Sequence of chain 1.G:
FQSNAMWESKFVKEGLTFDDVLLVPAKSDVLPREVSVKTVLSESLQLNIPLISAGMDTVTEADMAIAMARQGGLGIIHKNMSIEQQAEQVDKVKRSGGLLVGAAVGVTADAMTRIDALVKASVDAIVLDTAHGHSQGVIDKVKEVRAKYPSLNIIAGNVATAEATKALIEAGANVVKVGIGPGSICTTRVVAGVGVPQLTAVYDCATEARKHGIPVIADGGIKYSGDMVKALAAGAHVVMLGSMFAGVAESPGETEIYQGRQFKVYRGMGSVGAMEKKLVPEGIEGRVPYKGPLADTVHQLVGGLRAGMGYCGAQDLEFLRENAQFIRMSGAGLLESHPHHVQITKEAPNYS

Sequence of chain 1.H:
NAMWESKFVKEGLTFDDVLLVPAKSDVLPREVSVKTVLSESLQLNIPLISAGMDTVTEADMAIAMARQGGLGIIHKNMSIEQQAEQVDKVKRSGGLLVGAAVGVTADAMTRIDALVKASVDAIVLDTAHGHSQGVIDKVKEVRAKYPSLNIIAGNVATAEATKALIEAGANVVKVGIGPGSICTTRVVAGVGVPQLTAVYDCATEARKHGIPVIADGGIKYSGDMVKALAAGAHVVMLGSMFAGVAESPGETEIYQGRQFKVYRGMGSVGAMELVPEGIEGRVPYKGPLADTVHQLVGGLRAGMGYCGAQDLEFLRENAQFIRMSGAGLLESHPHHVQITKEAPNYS

Binding-site contacts:
Ligand atom C3 contacts residue MET288 of chain 1.G at 3.4 Å (hydrophobic).
Ligand atom C17 contacts residue ALA150 of chain 1.G at 3.7 Å (hydrophobic).
Ligand atom C12 contacts residue MET294 of chain 1.G at 4.0 Å (hydrophobic).
Ligand atom N2 contacts residue THR207 of chain 1.G at 3.4 Å (h-bond).
Ligand atom C10 contacts residue GLU313 of chain 1.G at 3.6 Å.
Ligand atom C22 contacts residue PRO51 of chain 1.H at 4.0 Å (hydrophobic).
Ligand atom C6 contacts residue ALA150 of chain 1.G at 3.9 Å (hydrophobic).
Ligand atom C2 contacts residue GLY289 of chain 1.G at 3.5 Å.
Ligand atom C17 contacts residue GLU313 of chain 1.G at 3.7 Å.
Ligand atom N4 contacts residue GLU313 of chain 1.G at 2.9 Å (salt-bridge).
Ligand atom N2 contacts residue TYR342 of chain 1.H at 3.6 Å.
Ligand atom O2 contacts residue ALA150 of chain 1.G at 3.5 Å.
Ligand atom C20 contacts residue HIS151 of chain 1.G at 4.0 Å.
Ligand atom C21 contacts residue ALA338 of chain 1.H at 3.6 Å (hydrophobic).
Ligand atom N2 contacts residue IMP1 of chain 1.BA at 3.5 Å.
Ligand atom C21 contacts residue TYR342 of chain 1.H at 3.7 Å (hydrophobic).
Ligand atom N4 contacts residue ALA150 of chain 1.G at 3.8 Å.
Ligand atom C20 contacts residue PRO51 of chain 1.H at 3.8 Å (hydrophobic).
Ligand atom N3 contacts residue GLU313 of chain 1.G at 3.4 Å (salt-bridge).
Ligand atom C22 contacts residue GLU313 of chain 1.G at 3.6 Å.
Ligand atom C6 contacts residue GLU313 of chain 1.G at 3.8 Å.
Ligand atom C13 contacts residue VAL311 of chain 1.G at 3.8 Å (hydrophobic).
Ligand atom C2 contacts residue MET288 of chain 1.G at 4.0 Å (hydrophobic).
Ligand atom C13 contacts residue MET294 of chain 1.G at 4.0 Å (hydrophobic).
Ligand atom C10 contacts residue ALA150 of chain 1.G at 3.7 Å (hydrophobic).
Ligand atom C21 contacts residue PRO51 of chain 1.H at 3.6 Å (hydrophobic).
Ligand atom C7 contacts residue IMP1 of chain 1.BA at 3.6 Å.
Ligand atom C13 contacts residue GLU313 of chain 1.G at 3.6 Å.
Ligand atom O1 contacts residue IMP1 of chain 1.BA at 3.9 Å.
Ligand atom C7 contacts residue ALA150 of chain 1.G at 3.7 Å (hydrophobic).
Ligand atom CL contacts residue HIS151 of chain 1.G at 3.6 Å.
Ligand atom N2 contacts residue ALA150 of chain 1.G at 3.5 Å.
Ligand atom N2 contacts residue GLU313 of chain 1.G at 3.0 Å (salt-bridge).
Ligand atom C4 contacts residue GLY289 of chain 1.G at 3.9 Å.
Ligand atom C18 contacts residue ALA150 of chain 1.G at 3.5 Å (hydrophobic).
Ligand atom CL contacts residue TYR342 of chain 1.H at 4.0 Å.
Ligand atom C22 contacts residue TYR342 of chain 1.H at 3.5 Å (hydrophobic).
Ligand atom CL contacts residue GLY341 of chain 1.H at 3.4 Å.
Ligand atom N1 contacts residue IMP1 of chain 1.BA at 3.5 Å (h-bond).
Ligand atom C3 contacts residue GLY289 of chain 1.G at 3.5 Å.

A small-molecule ligand and the protein it binds are described below.
Small molecule (SMILES): [H]/N=C(\NO)c1cccc(C(C)(C)NC(=O)Nc2ccc(Cl)cc2)c1